Sequence of chain 56.A:
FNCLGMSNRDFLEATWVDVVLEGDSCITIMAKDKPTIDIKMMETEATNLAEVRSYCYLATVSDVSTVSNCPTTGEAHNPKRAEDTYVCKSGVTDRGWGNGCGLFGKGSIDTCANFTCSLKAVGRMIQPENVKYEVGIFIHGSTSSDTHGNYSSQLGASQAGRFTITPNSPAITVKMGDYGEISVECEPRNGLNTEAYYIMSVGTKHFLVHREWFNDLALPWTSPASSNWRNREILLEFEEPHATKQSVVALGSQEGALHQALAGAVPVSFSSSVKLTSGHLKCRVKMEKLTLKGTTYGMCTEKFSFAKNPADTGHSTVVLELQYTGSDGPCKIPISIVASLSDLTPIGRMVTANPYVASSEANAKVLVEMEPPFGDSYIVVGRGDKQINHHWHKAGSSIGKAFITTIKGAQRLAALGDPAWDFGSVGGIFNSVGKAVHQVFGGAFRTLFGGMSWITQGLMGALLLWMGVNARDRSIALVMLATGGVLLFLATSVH

Sequence of chain 55.E:
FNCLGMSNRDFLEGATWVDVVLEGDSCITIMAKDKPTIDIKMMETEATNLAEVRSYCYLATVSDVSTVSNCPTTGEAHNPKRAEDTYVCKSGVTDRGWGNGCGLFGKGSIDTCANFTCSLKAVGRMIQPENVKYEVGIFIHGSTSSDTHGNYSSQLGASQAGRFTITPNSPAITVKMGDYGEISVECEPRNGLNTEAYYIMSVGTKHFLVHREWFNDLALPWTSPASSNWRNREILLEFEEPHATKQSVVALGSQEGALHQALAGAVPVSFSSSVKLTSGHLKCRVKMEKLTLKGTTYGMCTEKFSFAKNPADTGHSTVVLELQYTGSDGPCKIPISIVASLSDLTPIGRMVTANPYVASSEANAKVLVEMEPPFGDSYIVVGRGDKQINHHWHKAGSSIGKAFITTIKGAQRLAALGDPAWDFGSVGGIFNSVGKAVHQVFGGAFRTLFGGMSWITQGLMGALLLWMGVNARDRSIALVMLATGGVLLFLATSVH

Binding-site contacts:
Ligand atom O5 contacts residue PHE119 of chain 55.E at 3.8 Å.
Ligand atom C6 contacts residue THR89 of chain 55.E at 4.2 Å.
Ligand atom C1 contacts residue ASN118 of chain 55.E at 1.4 Å.
Ligand atom C4 contacts residue ASN118 of chain 55.E at 4.2 Å.
Ligand atom C5 contacts residue ASN118 of chain 55.E at 3.6 Å.
Ligand atom C7 contacts residue ASP67 of chain 55.E at 3.9 Å.
Ligand atom O7 contacts residue SER66 of chain 55.E at 3.5 Å.
Ligand atom C2 contacts residue ASN118 of chain 55.E at 2.5 Å.
Ligand atom O5 contacts residue THR120 of chain 55.E at 3.4 Å (h-bond).
Ligand atom N2 contacts residue ASN118 of chain 55.E at 2.9 Å (h-bond).
Ligand atom O7 contacts residue ASN118 of chain 55.E at 3.0 Å (h-bond).
Ligand atom O5 contacts residue SER66 of chain 55.E at 4.4 Å.
Ligand atom C1 contacts residue THR89 of chain 55.E at 4.4 Å.
Ligand atom C1 contacts residue SER66 of chain 55.E at 4.5 Å.
Ligand atom C8 contacts residue TYR90 of chain 55.E at 3.8 Å (hydrophobic).
Ligand atom O5 contacts residue ASN118 of chain 55.E at 2.3 Å (h-bond).
Ligand atom C8 contacts residue ASN118 of chain 55.E at 4.4 Å.
Ligand atom C7 contacts residue TYR90 of chain 55.E at 4.1 Å (hydrophobic).
Ligand atom C6 contacts residue PHE119 of chain 55.E at 3.8 Å (hydrophobic).
Ligand atom C5 contacts residue THR120 of chain 55.E at 4.0 Å.
Ligand atom C7 contacts residue ASN118 of chain 55.E at 3.1 Å.
Ligand atom N2 contacts residue TYR90 of chain 55.E at 4.4 Å.
Ligand atom O6 contacts residue PHE119 of chain 55.E at 4.0 Å.
Ligand atom O7 contacts residue ASP67 of chain 55.E at 3.5 Å (salt-bridge).
Ligand atom C8 contacts residue ASP67 of chain 55.E at 4.0 Å.
Ligand atom C3 contacts residue ASN118 of chain 55.E at 3.8 Å.
Ligand atom O4 contacts residue THR300 of chain 56.A at 4.5 Å.
Ligand atom C5 contacts residue THR89 of chain 55.E at 4.2 Å.
Ligand atom O5 contacts residue THR89 of chain 55.E at 4.3 Å.
Ligand atom C5 contacts residue PHE119 of chain 55.E at 4.4 Å (hydrophobic).
Ligand atom O6 contacts residue THR120 of chain 55.E at 2.5 Å (h-bond).
Ligand atom C6 contacts residue THR120 of chain 55.E at 3.4 Å.

The small molecule below binds the protein below.
Small molecule (SMILES): CC(=O)N[C@@H]1[C@@H](O)[C@H](O)[C@@H](CO)O[C@H]1O